Binding-site contacts:
Ligand atom C7 contacts residue ASN78 of chain 1.D at 3.2 Å.
Ligand atom N2 contacts residue ARG76 of chain 1.D at 4.2 Å.
Ligand atom C8 contacts residue SER77 of chain 1.D at 4.3 Å.
Ligand atom O5 contacts residue ASN78 of chain 1.D at 2.4 Å (h-bond).
Ligand atom C2 contacts residue ASN78 of chain 1.D at 2.5 Å.
Ligand atom C8 contacts residue ASN78 of chain 1.D at 4.4 Å.
Ligand atom C3 contacts residue ASN78 of chain 1.D at 3.8 Å.
Ligand atom C5 contacts residue ASN78 of chain 1.D at 3.7 Å.
Ligand atom C8 contacts residue ARG76 of chain 1.D at 4.3 Å.
Ligand atom N2 contacts residue ASN78 of chain 1.D at 2.9 Å (h-bond).
Ligand atom C4 contacts residue ASN78 of chain 1.D at 4.2 Å.
Ligand atom C1 contacts residue ASN78 of chain 1.D at 1.4 Å.
Ligand atom O7 contacts residue ASN78 of chain 1.D at 3.2 Å (h-bond).

A small-molecule ligand and the protein it binds are described below.
Small molecule (SMILES): CC(=O)N[C@@H]1[C@@H](O)[C@H](O)[C@@H](CO)O[C@H]1O

Sequence of chain 1.D:
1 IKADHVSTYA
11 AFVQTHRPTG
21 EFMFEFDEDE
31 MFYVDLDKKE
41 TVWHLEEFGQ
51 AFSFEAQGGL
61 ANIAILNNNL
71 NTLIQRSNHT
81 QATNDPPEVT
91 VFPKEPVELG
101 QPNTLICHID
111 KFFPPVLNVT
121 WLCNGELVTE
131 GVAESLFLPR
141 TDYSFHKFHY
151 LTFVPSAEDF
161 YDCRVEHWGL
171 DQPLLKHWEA